Binding-site contacts:
Ligand atom C3A contacts residue HGR1 of chain 1.JQA at 4.5 Å.
Ligand atom C4A contacts residue HGR1 of chain 1.JQA at 3.8 Å.
Ligand atom C8A contacts residue HGR1 of chain 1.JQA at 3.5 Å.
Ligand atom N3A contacts residue HGR1 of chain 1.JQA at 4.3 Å.
Ligand atom C7A contacts residue HGR1 of chain 1.JQA at 3.8 Å.

A small-molecule ligand and the protein it binds are described below.
Small molecule (SMILES): CC[C@H]1OC(=O)[C@H](C)[C@@H](O[C@H]2C[C@@](C)(OC)[C@@H](O)[C@H](C)O2)[C@H](C)[C@@H](O[C@@H]2O[C@H](C)C[C@H](N(C)C)[C@H]2O)[C@](C)(O)C[C@@H](C)CN(C)[C@H](C)[C@@H](O)[C@]1(C)O